The protein below binds the small molecule below.
Small molecule (SMILES): CC(C)C[C@H](N)C(=O)O

Binding-site contacts:
Ligand atom CD1 contacts residue LEU389 of chain 1.C at 4.2 Å (hydrophobic).
Ligand atom CD1 contacts residue THR377 of chain 1.C at 4.5 Å.
Ligand atom C contacts residue HIS454 of chain 1.C at 4.5 Å.
Ligand atom CA contacts residue GLU451 of chain 1.C at 3.8 Å.
Ligand atom CD2 contacts residue HIS454 of chain 1.C at 4.1 Å.
Ligand atom CB contacts residue THR377 of chain 1.C at 4.4 Å.
Ligand atom N contacts residue THR377 of chain 1.C at 3.1 Å (h-bond).
Ligand atom CD1 contacts residue TRP444 of chain 1.C at 4.0 Å (hydrophobic).
Ligand atom CB contacts residue THR386 of chain 1.C at 4.3 Å.
Ligand atom O contacts residue THR386 of chain 1.C at 2.6 Å (h-bond).
Ligand atom CG contacts residue LEU389 of chain 1.C at 4.1 Å (hydrophobic).
Ligand atom C contacts residue THR374 of chain 1.C at 3.4 Å.
Ligand atom OXT contacts residue THR374 of chain 1.C at 3.4 Å (h-bond).
Ligand atom CB contacts residue GLU451 of chain 1.C at 4.5 Å.
Ligand atom CD1 contacts residue GLU451 of chain 1.C at 3.2 Å.
Ligand atom O contacts residue ARG390 of chain 1.C at 4.0 Å.
Ligand atom CA contacts residue THR377 of chain 1.C at 3.0 Å.
Ligand atom N contacts residue GLU451 of chain 1.C at 2.7 Å (salt-bridge).
Ligand atom CD2 contacts residue GLU451 of chain 1.C at 4.0 Å.
Ligand atom CD2 contacts residue VAL455 of chain 1.C at 4.1 Å (hydrophobic).
Ligand atom CD2 contacts residue TRP444 of chain 1.C at 4.0 Å (hydrophobic).
Ligand atom O contacts residue THR377 of chain 1.C at 4.0 Å.
Ligand atom O contacts residue ASN376 of chain 1.C at 3.9 Å.
Ligand atom O contacts residue TYR375 of chain 1.C at 3.8 Å.
Ligand atom CD1 contacts residue PHE447 of chain 1.C at 3.9 Å (hydrophobic).
Ligand atom OXT contacts residue TYR375 of chain 1.C at 2.8 Å (h-bond).
Ligand atom CB contacts residue HIS454 of chain 1.C at 3.7 Å.
Ligand atom CA contacts residue HIS454 of chain 1.C at 4.5 Å.
Ligand atom C contacts residue THR386 of chain 1.C at 3.6 Å.
Ligand atom C contacts residue ASN376 of chain 1.C at 4.0 Å.
Ligand atom CA contacts residue THR386 of chain 1.C at 4.1 Å.
Ligand atom OXT contacts residue ASN376 of chain 1.C at 3.4 Å (h-bond).
Ligand atom CB contacts residue ARG390 of chain 1.C at 4.4 Å.
Ligand atom C contacts residue TYR375 of chain 1.C at 3.7 Å (hydrophobic).
Ligand atom CG contacts residue GLU451 of chain 1.C at 4.4 Å.
Ligand atom O contacts residue THR374 of chain 1.C at 2.5 Å (h-bond).
Ligand atom OXT contacts residue THR377 of chain 1.C at 3.4 Å (h-bond).
Ligand atom C contacts residue THR377 of chain 1.C at 3.4 Å.

Sequence of chain 1.C:
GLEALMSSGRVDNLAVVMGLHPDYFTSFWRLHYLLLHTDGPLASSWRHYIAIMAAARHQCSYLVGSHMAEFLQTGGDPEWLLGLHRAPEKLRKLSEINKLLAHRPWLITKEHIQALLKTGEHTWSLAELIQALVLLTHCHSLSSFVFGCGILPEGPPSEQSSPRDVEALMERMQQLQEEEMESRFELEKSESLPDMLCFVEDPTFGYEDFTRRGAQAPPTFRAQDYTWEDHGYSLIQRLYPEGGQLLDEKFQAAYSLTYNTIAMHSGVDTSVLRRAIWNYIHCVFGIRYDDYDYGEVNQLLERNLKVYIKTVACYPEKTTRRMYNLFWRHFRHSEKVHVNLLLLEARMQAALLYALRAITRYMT